Sequence of chain 1.D:
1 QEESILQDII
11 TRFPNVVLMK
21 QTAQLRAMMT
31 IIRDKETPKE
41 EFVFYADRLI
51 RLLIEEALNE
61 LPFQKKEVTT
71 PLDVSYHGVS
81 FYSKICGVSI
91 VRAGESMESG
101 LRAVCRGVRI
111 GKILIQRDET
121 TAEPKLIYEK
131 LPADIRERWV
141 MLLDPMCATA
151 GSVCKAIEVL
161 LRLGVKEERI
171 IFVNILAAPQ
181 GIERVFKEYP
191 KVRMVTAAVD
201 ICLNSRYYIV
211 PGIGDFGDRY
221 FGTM

This small molecule binds to this protein.
Small molecule (SMILES): O=c1[nH]cc(F)c(=O)[nH]1

Binding-site contacts:
Ligand atom O2 contacts residue ASP215 of chain 1.D at 3.2 Å (salt-bridge).
Ligand atom C6 contacts residue ALA148 of chain 1.D at 4.4 Å (hydrophobic).
Ligand atom O2 contacts residue GLY214 of chain 1.D at 4.0 Å.
Ligand atom N3 contacts residue MET146 of chain 1.D at 3.7 Å.
Ligand atom C4 contacts residue ILE209 of chain 1.D at 4.3 Å (hydrophobic).
Ligand atom O4 contacts residue TYR208 of chain 1.D at 3.6 Å.
Ligand atom N1 contacts residue ASP215 of chain 1.D at 4.4 Å.
Ligand atom F5 contacts residue ILE209 of chain 1.D at 3.8 Å.
Ligand atom N3 contacts residue TYR208 of chain 1.D at 4.1 Å.
Ligand atom C5 contacts residue TYR208 of chain 1.D at 4.3 Å (hydrophobic).
Ligand atom C4 contacts residue MET146 of chain 1.D at 4.3 Å (hydrophobic).
Ligand atom O4 contacts residue ILE209 of chain 1.D at 3.4 Å (h-bond).
Ligand atom N1 contacts residue MET146 of chain 1.D at 4.2 Å.
Ligand atom F5 contacts residue TYR208 of chain 1.D at 3.7 Å.
Ligand atom C5 contacts residue ALA148 of chain 1.D at 4.0 Å (hydrophobic).
Ligand atom C2 contacts residue MET146 of chain 1.D at 3.7 Å (hydrophobic).
Ligand atom O2 contacts residue MET146 of chain 1.D at 3.7 Å.
Ligand atom N3 contacts residue GLY214 of chain 1.D at 3.2 Å (h-bond).
Ligand atom O4 contacts residue MET146 of chain 1.D at 4.4 Å.
Ligand atom C4 contacts residue TYR208 of chain 1.D at 3.8 Å (hydrophobic).
Ligand atom O2 contacts residue PHE216 of chain 1.D at 3.6 Å.
Ligand atom C2 contacts residue GLY214 of chain 1.D at 4.0 Å.
Ligand atom C5 contacts residue TYR207 of chain 1.D at 4.2 Å (hydrophobic).
Ligand atom C4 contacts residue GLY214 of chain 1.D at 3.9 Å.
Ligand atom O4 contacts residue GLY214 of chain 1.D at 3.7 Å.
Ligand atom F5 contacts residue ALA148 of chain 1.D at 3.1 Å.
Ligand atom C5 contacts residue ILE209 of chain 1.D at 4.5 Å (hydrophobic).
Ligand atom N3 contacts residue ASP215 of chain 1.D at 4.5 Å.
Ligand atom C2 contacts residue ASP215 of chain 1.D at 3.8 Å.
Ligand atom F5 contacts residue TYR207 of chain 1.D at 3.0 Å.